Sequence of chain 1.A:
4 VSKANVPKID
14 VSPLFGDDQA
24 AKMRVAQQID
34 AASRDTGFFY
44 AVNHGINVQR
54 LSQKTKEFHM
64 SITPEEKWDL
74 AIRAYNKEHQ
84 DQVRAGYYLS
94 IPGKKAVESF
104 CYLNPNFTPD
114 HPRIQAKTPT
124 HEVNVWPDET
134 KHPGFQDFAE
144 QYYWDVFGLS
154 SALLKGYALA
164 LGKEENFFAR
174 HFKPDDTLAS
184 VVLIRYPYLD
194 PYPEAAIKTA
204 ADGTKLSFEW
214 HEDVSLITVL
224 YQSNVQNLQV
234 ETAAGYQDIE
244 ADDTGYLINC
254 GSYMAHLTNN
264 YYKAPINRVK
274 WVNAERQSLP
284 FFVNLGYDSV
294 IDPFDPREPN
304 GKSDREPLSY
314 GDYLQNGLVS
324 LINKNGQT

Binding-site contacts:
Ligand atom N11 contacts residue PHE285 of chain 1.A at 3.6 Å.
Ligand atom S17 contacts residue ASP216 of chain 1.A at 3.5 Å (salt-bridge).
Ligand atom C16 contacts residue PHE211 of chain 1.A at 3.6 Å (hydrophobic).
Ligand atom S17 contacts residue PHE285 of chain 1.A at 3.7 Å.
Ligand atom C10 contacts residue LEU324 of chain 1.A at 3.7 Å (hydrophobic).
Ligand atom C16 contacts residue FE1 of chain 1.F at 3.3 Å.
Ligand atom O18 contacts residue ILE187 of chain 1.A at 3.9 Å.
Ligand atom N14 contacts residue TYR91 of chain 1.A at 2.9 Å (h-bond).
Ligand atom O19 contacts residue ARG87 of chain 1.A at 2.8 Å (salt-bridge).
Ligand atom O42 contacts residue SER281 of chain 1.A at 2.6 Å (h-bond).
Ligand atom O15 contacts residue LEU324 of chain 1.A at 3.9 Å.
Ligand atom C1 contacts residue LEU321 of chain 1.A at 3.9 Å (hydrophobic).
Ligand atom S17 contacts residue HIS214 of chain 1.A at 3.4 Å (h-bond).
Ligand atom C16 contacts residue HIS214 of chain 1.A at 3.3 Å.
Ligand atom O20 contacts residue ARG87 of chain 1.A at 2.8 Å (salt-bridge).
Ligand atom C37 contacts residue PRO283 of chain 1.A at 3.8 Å (hydrophobic).
Ligand atom C31 contacts residue ILE187 of chain 1.A at 3.7 Å (hydrophobic).
Ligand atom O20 contacts residue LEU321 of chain 1.A at 3.7 Å.
Ligand atom C30 contacts residue ILE187 of chain 1.A at 3.7 Å (hydrophobic).
Ligand atom C32 contacts residue SER281 of chain 1.A at 3.7 Å.
Ligand atom O42 contacts residue TYR189 of chain 1.A at 3.4 Å.
Ligand atom O18 contacts residue PRO283 of chain 1.A at 3.8 Å.
Ligand atom C31 contacts residue TYR189 of chain 1.A at 3.6 Å (hydrophobic).
Ligand atom O20 contacts residue CYS104 of chain 1.A at 3.9 Å.
Ligand atom C1 contacts residue SER183 of chain 1.A at 3.7 Å.
Ligand atom N14 contacts residue CYS104 of chain 1.A at 3.8 Å.
Ligand atom C33 contacts residue VAL272 of chain 1.A at 3.9 Å (hydrophobic).
Ligand atom S17 contacts residue FE1 of chain 1.F at 2.4 Å.
Ligand atom C3 contacts residue LEU321 of chain 1.A at 3.8 Å (hydrophobic).
Ligand atom O42 contacts residue GLN225 of chain 1.A at 3.9 Å.
Ligand atom C1 contacts residue CYS104 of chain 1.A at 3.9 Å (hydrophobic).
Ligand atom C33 contacts residue LEU231 of chain 1.A at 3.7 Å (hydrophobic).
Ligand atom C7 contacts residue LEU324 of chain 1.A at 3.9 Å (hydrophobic).
Ligand atom C31 contacts residue SER281 of chain 1.A at 3.6 Å.
Ligand atom O43 contacts residue TYR189 of chain 1.A at 2.6 Å (h-bond).
Ligand atom O43 contacts residue VAL272 of chain 1.A at 3.8 Å.
Ligand atom C30 contacts residue SER281 of chain 1.A at 3.8 Å.
Ligand atom C1 contacts residue ARG87 of chain 1.A at 3.5 Å.
Ligand atom O19 contacts residue SER183 of chain 1.A at 2.8 Å (h-bond).
Ligand atom O18 contacts residue PHE285 of chain 1.A at 3.4 Å.

This small molecule binds to this protein.
Small molecule (SMILES): CC(C)[C@@H](NC(=O)[C@H](CS)NC(=O)CCC[C@H](N)C(=O)O)C(=O)O